Binding-site contacts:
Ligand atom C2 contacts residue ALA162 of chain 3.A at 3.7 Å (hydrophobic).
Ligand atom N1 contacts residue TYR75 of chain 3.A at 3.4 Å (h-bond).
Ligand atom C5 contacts residue ASP45 of chain 3.A at 3.6 Å.
Ligand atom C4 contacts residue ASP45 of chain 3.A at 4.3 Å.
Ligand atom C4 contacts residue THR161 of chain 3.A at 3.5 Å.
Ligand atom C3 contacts residue TYR75 of chain 3.A at 4.1 Å (hydrophobic).
Ligand atom C3 contacts residue SER158 of chain 3.A at 4.3 Å.
Ligand atom C2 contacts residue ASP45 of chain 3.A at 3.9 Å.
Ligand atom C4 contacts residue ALA162 of chain 3.A at 4.1 Å (hydrophobic).
Ligand atom N1 contacts residue SER158 of chain 3.A at 3.1 Å (h-bond).
Ligand atom N1 contacts residue GLY159 of chain 3.A at 4.0 Å.
Ligand atom N2 contacts residue ALA162 of chain 3.A at 3.7 Å.
Ligand atom C contacts residue ASN122 of chain 3.A at 3.4 Å.
Ligand atom N1 contacts residue PHE74 of chain 3.A at 4.3 Å.
Ligand atom N3 contacts residue PHE74 of chain 3.A at 4.4 Å.
Ligand atom N2 contacts residue THR161 of chain 3.A at 2.6 Å (h-bond).
Ligand atom C5 contacts residue ALA162 of chain 3.A at 4.1 Å (hydrophobic).
Ligand atom C contacts residue ASP45 of chain 3.A at 3.5 Å.
Ligand atom N1 contacts residue THR161 of chain 3.A at 3.3 Å (h-bond).
Ligand atom C6 contacts residue ASP45 of chain 3.A at 3.9 Å.
Ligand atom C2 contacts residue ASN122 of chain 3.A at 3.9 Å.
Ligand atom N1 contacts residue ASN122 of chain 3.A at 3.1 Å (h-bond).
Ligand atom C contacts residue GLY46 of chain 3.A at 3.8 Å.
Ligand atom N contacts residue ALA162 of chain 3.A at 4.2 Å.
Ligand atom C3 contacts residue ALA162 of chain 3.A at 3.7 Å (hydrophobic).
Ligand atom C3 contacts residue PHE74 of chain 3.A at 4.3 Å (hydrophobic).
Ligand atom N2 contacts residue PHE74 of chain 3.A at 3.5 Å.
Ligand atom C2 contacts residue TYR75 of chain 3.A at 4.1 Å (hydrophobic).
Ligand atom N contacts residue TYR75 of chain 3.A at 3.6 Å.
Ligand atom N contacts residue ASN122 of chain 3.A at 2.8 Å (h-bond).
Ligand atom C contacts residue LEU49 of chain 3.A at 3.8 Å (hydrophobic).
Ligand atom N1 contacts residue ALA162 of chain 3.A at 4.0 Å.
Ligand atom C1 contacts residue ASP45 of chain 3.A at 3.4 Å.
Ligand atom C3 contacts residue ASN122 of chain 3.A at 3.9 Å.
Ligand atom N3 contacts residue ASP45 of chain 3.A at 3.9 Å.
Ligand atom C1 contacts residue ASN122 of chain 3.A at 3.4 Å.
Ligand atom N contacts residue ASP45 of chain 3.A at 3.8 Å.
Ligand atom C3 contacts residue THR161 of chain 3.A at 3.4 Å.
Ligand atom C4 contacts residue PHE74 of chain 3.A at 3.5 Å (hydrophobic).
Ligand atom N4 contacts residue ASP45 of chain 3.A at 3.6 Å.

Sequence of chain 3.A:
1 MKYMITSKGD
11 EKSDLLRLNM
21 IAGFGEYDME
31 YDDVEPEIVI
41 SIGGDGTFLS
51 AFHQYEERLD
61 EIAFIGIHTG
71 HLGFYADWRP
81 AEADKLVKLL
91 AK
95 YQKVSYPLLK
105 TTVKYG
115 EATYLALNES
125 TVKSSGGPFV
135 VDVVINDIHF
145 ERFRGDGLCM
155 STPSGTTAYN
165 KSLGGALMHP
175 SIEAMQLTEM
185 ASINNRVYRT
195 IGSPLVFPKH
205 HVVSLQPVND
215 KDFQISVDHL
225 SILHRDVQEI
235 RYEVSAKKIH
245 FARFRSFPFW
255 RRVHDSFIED

A protein and the small-molecule ligand that binds it are described below.
Small molecule (SMILES): Cc1nc2c(N)ncnc2n1CCCl